Binding-site contacts:
Ligand atom C8 contacts residue COA1 of chain 4.B at 3.5 Å.
Ligand atom OE1 contacts residue LEU411 of chain 4.A at 3.8 Å.
Ligand atom CD contacts residue LEU411 of chain 4.A at 3.8 Å (hydrophobic).
Ligand atom OXT contacts residue LEU333 of chain 4.A at 3.8 Å.
Ligand atom O7 contacts residue ALA375 of chain 4.A at 3.8 Å.
Ligand atom CB contacts residue LEU334 of chain 4.A at 3.9 Å (hydrophobic).
Ligand atom CG contacts residue ARG445 of chain 4.A at 3.0 Å.
Ligand atom C contacts residue LEU334 of chain 4.A at 4.0 Å (hydrophobic).
Ligand atom O7 contacts residue COA1 of chain 4.B at 3.6 Å (h-bond).
Ligand atom CD contacts residue ARG445 of chain 4.A at 2.5 Å.
Ligand atom O7 contacts residue LEU377 of chain 4.A at 3.0 Å (h-bond).
Ligand atom N2 contacts residue COA1 of chain 4.B at 3.5 Å (h-bond).
Ligand atom O contacts residue CYS376 of chain 4.A at 2.5 Å (h-bond).
Ligand atom OE2 contacts residue ARG445 of chain 4.A at 2.4 Å (salt-bridge).
Ligand atom OXT contacts residue ARG336 of chain 4.A at 2.8 Å (salt-bridge).
Ligand atom OE2 contacts residue SER447 of chain 4.A at 2.1 Å (h-bond).
Ligand atom OE1 contacts residue ARG445 of chain 4.A at 3.3 Å (salt-bridge).
Ligand atom CG contacts residue SER412 of chain 4.A at 4.0 Å.
Ligand atom OXT contacts residue LEU334 of chain 4.A at 2.9 Å (h-bond).
Ligand atom C8 contacts residue ILE374 of chain 4.A at 3.6 Å (hydrophobic).
Ligand atom C contacts residue ARG336 of chain 4.A at 3.7 Å.
Ligand atom O contacts residue ALA375 of chain 4.A at 3.3 Å.
Ligand atom OE1 contacts residue SER447 of chain 4.A at 3.4 Å (h-bond).
Ligand atom CB contacts residue LEU411 of chain 4.A at 3.8 Å (hydrophobic).
Ligand atom OE1 contacts residue LEU334 of chain 4.A at 3.9 Å.
Ligand atom C7 contacts residue LEU411 of chain 4.A at 3.8 Å (hydrophobic).
Ligand atom C8 contacts residue LEU411 of chain 4.A at 3.6 Å (hydrophobic).
Ligand atom C contacts residue CYS376 of chain 4.A at 3.5 Å (hydrophobic).
Ligand atom CG contacts residue ILE332 of chain 4.A at 3.9 Å (hydrophobic).
Ligand atom N2 contacts residue LEU411 of chain 4.A at 3.2 Å (h-bond).
Ligand atom O7 contacts residue CYS376 of chain 4.A at 2.9 Å (h-bond).
Ligand atom O contacts residue ARG336 of chain 4.A at 3.4 Å (salt-bridge).
Ligand atom CD contacts residue SER447 of chain 4.A at 3.1 Å.
Ligand atom OE1 contacts residue ARG436 of chain 4.A at 3.6 Å.
Ligand atom C7 contacts residue CYS376 of chain 4.A at 3.6 Å (hydrophobic).
Ligand atom C7 contacts residue COA1 of chain 4.B at 3.2 Å.
Ligand atom CG contacts residue LEU411 of chain 4.A at 3.2 Å (hydrophobic).
Ligand atom CB contacts residue ARG445 of chain 4.A at 3.7 Å.
Ligand atom CA contacts residue LEU333 of chain 4.A at 4.0 Å (hydrophobic).
Ligand atom C8 contacts residue PHE419 of chain 4.A at 4.0 Å (hydrophobic).

The protein below binds the small molecule below.
Small molecule (SMILES): CC(=O)N[C@@H](CCC(=O)O)C(=O)O

Sequence of chain 4.A:
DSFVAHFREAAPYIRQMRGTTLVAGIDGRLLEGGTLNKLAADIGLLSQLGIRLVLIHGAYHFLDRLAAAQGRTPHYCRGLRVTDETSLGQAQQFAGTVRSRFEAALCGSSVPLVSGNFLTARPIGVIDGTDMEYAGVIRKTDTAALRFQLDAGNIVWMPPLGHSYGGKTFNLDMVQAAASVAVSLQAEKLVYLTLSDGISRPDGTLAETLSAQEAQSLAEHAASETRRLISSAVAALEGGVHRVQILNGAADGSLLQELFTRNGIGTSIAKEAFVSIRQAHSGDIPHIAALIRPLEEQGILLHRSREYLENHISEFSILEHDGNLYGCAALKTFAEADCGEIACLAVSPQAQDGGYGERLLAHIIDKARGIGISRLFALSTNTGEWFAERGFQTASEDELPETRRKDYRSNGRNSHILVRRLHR